Binding-site contacts:
Ligand atom C5 contacts residue GLU35 of chain 1.A at 3.9 Å.
Ligand atom O6 contacts residue ASN36 of chain 1.A at 3.2 Å (h-bond).
Ligand atom C4 contacts residue ASN54 of chain 1.A at 4.3 Å.
Ligand atom O3 contacts residue GLU35 of chain 1.A at 3.7 Å.
Ligand atom C6 contacts residue ASN36 of chain 1.A at 3.3 Å.
Ligand atom N2 contacts residue ASN54 of chain 1.A at 3.0 Å (h-bond).
Ligand atom C3 contacts residue ASN54 of chain 1.A at 3.9 Å.
Ligand atom C7 contacts residue ASN54 of chain 1.A at 3.7 Å.
Ligand atom C5 contacts residue ASN36 of chain 1.A at 3.5 Å.
Ligand atom C1 contacts residue ASN54 of chain 1.A at 1.5 Å.
Ligand atom C8 contacts residue ASN37 of chain 1.A at 3.0 Å.
Ligand atom C7 contacts residue ASN37 of chain 1.A at 3.4 Å.
Ligand atom C1 contacts residue ASN36 of chain 1.A at 4.2 Å.
Ligand atom N2 contacts residue GLU35 of chain 1.A at 3.5 Å (salt-bridge).
Ligand atom C8 contacts residue ASN54 of chain 1.A at 4.0 Å.
Ligand atom C2 contacts residue ASN37 of chain 1.A at 4.1 Å.
Ligand atom C1 contacts residue GLU35 of chain 1.A at 3.1 Å.
Ligand atom C4 contacts residue GLU35 of chain 1.A at 4.4 Å.
Ligand atom O5 contacts residue ASN36 of chain 1.A at 4.1 Å.
Ligand atom N2 contacts residue ASN37 of chain 1.A at 2.9 Å (h-bond).
Ligand atom O5 contacts residue ASN54 of chain 1.A at 2.4 Å (h-bond).
Ligand atom C2 contacts residue ASN54 of chain 1.A at 2.5 Å.
Ligand atom C1 contacts residue ASN37 of chain 1.A at 4.2 Å.
Ligand atom C2 contacts residue GLU35 of chain 1.A at 3.6 Å.
Ligand atom O5 contacts residue GLU35 of chain 1.A at 3.9 Å.
Ligand atom C5 contacts residue ASN54 of chain 1.A at 3.7 Å.
Ligand atom C3 contacts residue GLU35 of chain 1.A at 3.8 Å.
Ligand atom O7 contacts residue ASN54 of chain 1.A at 4.4 Å.

This small molecule binds to this protein.
Small molecule (SMILES): CC(=O)N[C@@H]1[C@@H](O)[C@H](O)[C@@H](CO)O[C@H]1O

Sequence of chain 1.A:
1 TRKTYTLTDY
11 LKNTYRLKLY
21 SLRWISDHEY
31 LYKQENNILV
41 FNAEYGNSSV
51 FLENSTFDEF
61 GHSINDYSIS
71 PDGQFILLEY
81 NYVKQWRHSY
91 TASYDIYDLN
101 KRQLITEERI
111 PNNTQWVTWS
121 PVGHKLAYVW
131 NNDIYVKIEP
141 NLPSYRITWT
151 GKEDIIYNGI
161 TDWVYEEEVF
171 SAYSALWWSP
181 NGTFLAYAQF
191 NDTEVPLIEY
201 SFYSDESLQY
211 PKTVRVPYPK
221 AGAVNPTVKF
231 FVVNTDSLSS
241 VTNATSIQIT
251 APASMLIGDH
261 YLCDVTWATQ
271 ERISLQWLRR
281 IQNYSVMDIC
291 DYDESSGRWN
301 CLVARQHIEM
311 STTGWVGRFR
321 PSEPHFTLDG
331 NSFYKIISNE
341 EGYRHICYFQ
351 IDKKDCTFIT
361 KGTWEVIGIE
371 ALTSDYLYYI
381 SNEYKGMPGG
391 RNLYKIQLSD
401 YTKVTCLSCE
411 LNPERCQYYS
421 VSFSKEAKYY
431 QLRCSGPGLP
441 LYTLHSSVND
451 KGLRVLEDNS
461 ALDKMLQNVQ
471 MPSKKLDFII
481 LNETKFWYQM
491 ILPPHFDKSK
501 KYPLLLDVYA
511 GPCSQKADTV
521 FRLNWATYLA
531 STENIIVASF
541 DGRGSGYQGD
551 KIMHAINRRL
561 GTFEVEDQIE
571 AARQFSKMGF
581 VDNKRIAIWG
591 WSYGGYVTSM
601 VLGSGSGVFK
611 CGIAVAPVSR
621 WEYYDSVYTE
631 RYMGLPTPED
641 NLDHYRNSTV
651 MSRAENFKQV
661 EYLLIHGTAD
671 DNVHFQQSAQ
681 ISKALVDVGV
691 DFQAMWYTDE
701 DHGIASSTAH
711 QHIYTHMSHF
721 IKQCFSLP